Sequence of chain 3.A:
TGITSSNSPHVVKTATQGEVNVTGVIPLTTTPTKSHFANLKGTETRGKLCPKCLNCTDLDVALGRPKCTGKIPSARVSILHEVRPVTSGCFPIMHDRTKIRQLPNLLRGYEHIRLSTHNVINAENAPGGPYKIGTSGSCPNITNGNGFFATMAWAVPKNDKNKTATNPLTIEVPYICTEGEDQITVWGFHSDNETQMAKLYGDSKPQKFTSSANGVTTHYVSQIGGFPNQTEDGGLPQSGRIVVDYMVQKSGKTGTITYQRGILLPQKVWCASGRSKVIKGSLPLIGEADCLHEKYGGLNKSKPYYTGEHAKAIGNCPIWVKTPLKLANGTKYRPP

Binding-site contacts:
Ligand atom C5 contacts residue ASN25 of chain 3.A at 3.6 Å.
Ligand atom O6 contacts residue PRO13 of chain 3.A at 4.0 Å.
Ligand atom C1 contacts residue ASN25 of chain 3.A at 1.4 Å.
Ligand atom C7 contacts residue ASN25 of chain 3.A at 3.6 Å.
Ligand atom C8 contacts residue VAL24 of chain 3.A at 4.1 Å (hydrophobic).
Ligand atom O5 contacts residue ASN25 of chain 3.A at 2.3 Å (h-bond).
Ligand atom C2 contacts residue ASN25 of chain 3.A at 2.4 Å.
Ligand atom C4 contacts residue ASN25 of chain 3.A at 4.2 Å.
Ligand atom C3 contacts residue ASN25 of chain 3.A at 3.8 Å.
Ligand atom O7 contacts residue ASN25 of chain 3.A at 3.9 Å.
Ligand atom N2 contacts residue ASN25 of chain 3.A at 2.9 Å (h-bond).
Ligand atom C8 contacts residue GLU23 of chain 3.A at 3.2 Å.

A protein and the small-molecule ligand that binds it are described below.
Small molecule (SMILES): CC(=O)N[C@@H]1[C@@H](O)[C@H](O)[C@@H](CO)O[C@H]1O